Binding-site contacts:
Ligand atom O2A contacts residue SER204 of chain 1.C at 3.1 Å.
Ligand atom C2 contacts residue ASP410 of chain 1.B at 3.5 Å.
Ligand atom O2A contacts residue LEU205 of chain 1.C at 2.9 Å (h-bond).
Ligand atom O3B contacts residue LYS203 of chain 1.C at 2.9 Å (salt-bridge).
Ligand atom O2B contacts residue GLY202 of chain 1.C at 2.4 Å (h-bond).
Ligand atom O5' contacts residue ARG236 of chain 1.C at 3.5 Å (salt-bridge).
Ligand atom C5' contacts residue GLY202 of chain 1.C at 3.2 Å.
Ligand atom C5' contacts residue ASN200 of chain 1.C at 3.1 Å.
Ligand atom O2A contacts residue ARG236 of chain 1.C at 2.5 Å (salt-bridge).
Ligand atom O2G contacts residue GLU227 of chain 1.C at 3.6 Å (salt-bridge).
Ligand atom O1B contacts residue MG1 of chain 1.J at 3.5 Å.
Ligand atom PA contacts residue MG1 of chain 1.J at 3.2 Å.
Ligand atom O2G contacts residue MG1 of chain 1.J at 2.8 Å.
Ligand atom N6 contacts residue TYR408 of chain 1.B at 3.1 Å (h-bond).
Ligand atom O2B contacts residue ASN200 of chain 1.C at 3.2 Å.
Ligand atom O2G contacts residue ASN200 of chain 1.C at 2.7 Å (h-bond).
Ligand atom PA contacts residue ASN200 of chain 1.C at 3.3 Å.
Ligand atom O1B contacts residue SER204 of chain 1.C at 2.7 Å (h-bond).
Ligand atom O2A contacts residue MG1 of chain 1.J at 3.3 Å.
Ligand atom O3G contacts residue MG1 of chain 1.J at 3.4 Å.
Ligand atom O5' contacts residue GLY202 of chain 1.C at 2.9 Å.
Ligand atom O2B contacts residue LYS203 of chain 1.C at 2.6 Å (salt-bridge).
Ligand atom O3A contacts residue MG1 of chain 1.J at 3.1 Å.
Ligand atom PB contacts residue ASN200 of chain 1.C at 3.6 Å.
Ligand atom N1 contacts residue GLY409 of chain 1.B at 3.4 Å.
Ligand atom O2B contacts residue VAL201 of chain 1.C at 2.6 Å (h-bond).
Ligand atom C2' contacts residue ASN200 of chain 1.C at 3.3 Å.
Ligand atom O3A contacts residue ASN200 of chain 1.C at 2.6 Å (h-bond).
Ligand atom PB contacts residue LYS203 of chain 1.C at 3.3 Å.
Ligand atom O3B contacts residue ASN200 of chain 1.C at 3.0 Å.
Ligand atom C3' contacts residue ASN200 of chain 1.C at 3.4 Å.
Ligand atom PA contacts residue ARG236 of chain 1.C at 2.9 Å.
Ligand atom O1B contacts residue LYS203 of chain 1.C at 3.3 Å.
Ligand atom O1A contacts residue MG1 of chain 1.J at 2.9 Å.
Ligand atom O1A contacts residue ASN200 of chain 1.C at 3.1 Å (h-bond).
Ligand atom C4' contacts residue GLY202 of chain 1.C at 3.4 Å.
Ligand atom PG contacts residue MG1 of chain 1.J at 3.6 Å.
Ligand atom O3G contacts residue GLU227 of chain 1.C at 3.1 Å (salt-bridge).
Ligand atom C2 contacts residue GLY409 of chain 1.B at 3.6 Å.
Ligand atom O1A contacts residue ARG236 of chain 1.C at 2.8 Å (salt-bridge).

This small molecule binds to this protein.
Small molecule (SMILES): Nc1ncnc2c1ncn2[C@@H]1O[C@H](COP(=O)(O)OP(=O)(O)OP(O)(O)=S)[C@@H](O)[C@H]1O

Sequence of chain 1.B:
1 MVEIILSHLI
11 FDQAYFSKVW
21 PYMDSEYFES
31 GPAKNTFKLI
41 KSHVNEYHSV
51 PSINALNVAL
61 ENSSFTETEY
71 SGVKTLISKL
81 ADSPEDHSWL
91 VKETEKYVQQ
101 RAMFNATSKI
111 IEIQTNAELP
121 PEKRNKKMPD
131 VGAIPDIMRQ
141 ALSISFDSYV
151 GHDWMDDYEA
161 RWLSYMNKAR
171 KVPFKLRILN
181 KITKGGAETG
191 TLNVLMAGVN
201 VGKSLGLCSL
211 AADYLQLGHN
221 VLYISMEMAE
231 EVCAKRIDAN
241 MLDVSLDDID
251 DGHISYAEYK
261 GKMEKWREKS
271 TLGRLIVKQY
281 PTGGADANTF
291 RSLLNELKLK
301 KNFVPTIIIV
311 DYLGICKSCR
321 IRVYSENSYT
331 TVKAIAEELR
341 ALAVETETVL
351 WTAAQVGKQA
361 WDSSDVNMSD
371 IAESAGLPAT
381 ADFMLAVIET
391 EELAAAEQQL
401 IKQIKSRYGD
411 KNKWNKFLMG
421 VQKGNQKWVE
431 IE

Sequence of chain 1.C:
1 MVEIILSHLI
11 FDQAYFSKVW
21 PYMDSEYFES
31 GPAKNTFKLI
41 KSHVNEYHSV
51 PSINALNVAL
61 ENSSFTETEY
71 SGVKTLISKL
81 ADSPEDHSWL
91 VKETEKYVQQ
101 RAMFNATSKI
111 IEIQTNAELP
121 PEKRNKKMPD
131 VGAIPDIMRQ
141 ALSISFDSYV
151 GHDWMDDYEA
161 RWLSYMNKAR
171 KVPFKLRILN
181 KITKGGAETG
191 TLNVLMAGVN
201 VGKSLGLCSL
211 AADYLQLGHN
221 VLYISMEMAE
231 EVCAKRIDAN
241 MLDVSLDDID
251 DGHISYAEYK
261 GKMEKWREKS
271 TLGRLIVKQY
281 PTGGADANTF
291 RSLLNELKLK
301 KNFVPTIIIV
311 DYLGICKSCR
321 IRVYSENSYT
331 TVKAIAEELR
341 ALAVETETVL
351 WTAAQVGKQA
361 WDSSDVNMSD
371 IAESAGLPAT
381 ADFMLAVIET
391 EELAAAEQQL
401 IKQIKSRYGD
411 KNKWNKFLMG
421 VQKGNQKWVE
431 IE